This small molecule binds to this protein.
Small molecule (SMILES): CC(=O)N[C@@H](C)C(=O)N[C@@H](C)C(=O)N1CCC[C@H]1C(=O)N[C@@H](C)CO

Sequence of chain 3.C:
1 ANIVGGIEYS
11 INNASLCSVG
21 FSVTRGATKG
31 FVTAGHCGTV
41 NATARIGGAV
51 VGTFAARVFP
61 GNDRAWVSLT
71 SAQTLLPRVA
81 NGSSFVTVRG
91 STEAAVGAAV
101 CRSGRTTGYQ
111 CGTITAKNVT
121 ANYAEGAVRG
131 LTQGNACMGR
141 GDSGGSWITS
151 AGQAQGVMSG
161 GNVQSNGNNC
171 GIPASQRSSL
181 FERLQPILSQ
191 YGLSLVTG

Binding-site contacts:
Ligand atom C contacts residue TYR123 of chain 3.C at 3.4 Å (hydrophobic).
Ligand atom CB contacts residue SER159 of chain 3.C at 4.0 Å.
Ligand atom C contacts residue GLY161 of chain 3.C at 3.6 Å.
Ligand atom O contacts residue GLY141 of chain 3.C at 2.9 Å (h-bond).
Ligand atom CD contacts residue GLU125 of chain 3.C at 3.6 Å.
Ligand atom CA contacts residue TYR123 of chain 3.C at 3.6 Å (hydrophobic).
Ligand atom CG contacts residue HIS36 of chain 3.C at 3.8 Å.
Ligand atom C3 contacts residue GLY139 of chain 3.C at 3.6 Å.
Ligand atom O contacts residue ARG140 of chain 3.C at 3.9 Å.
Ligand atom CH3 contacts residue ASN162 of chain 3.C at 3.7 Å.
Ligand atom CG contacts residue TYR123 of chain 3.C at 4.0 Å (hydrophobic).
Ligand atom O contacts residue GLY160 of chain 3.C at 3.3 Å.
Ligand atom C contacts residue SER159 of chain 3.C at 3.7 Å.
Ligand atom N contacts residue SER143 of chain 3.C at 2.8 Å (h-bond).
Ligand atom CA contacts residue EDO1 of chain 3.O at 3.9 Å.
Ligand atom O contacts residue ASP142 of chain 3.C at 3.6 Å.
Ligand atom N contacts residue GLY161 of chain 3.C at 2.9 Å (h-bond).
Ligand atom CA contacts residue SER159 of chain 3.C at 3.4 Å.
Ligand atom CD contacts residue TYR123 of chain 3.C at 3.7 Å (hydrophobic).
Ligand atom CA contacts residue SER143 of chain 3.C at 2.4 Å.
Ligand atom C contacts residue EDO1 of chain 3.O at 3.9 Å.
Ligand atom O contacts residue GLY161 of chain 3.C at 3.0 Å (h-bond).
Ligand atom CA contacts residue SER159 of chain 3.C at 4.0 Å.
Ligand atom O contacts residue TYR123 of chain 3.C at 3.5 Å.
Ligand atom CG contacts residue GLU125 of chain 3.C at 3.4 Å.
Ligand atom CB contacts residue HIS36 of chain 3.C at 3.4 Å.
Ligand atom N contacts residue TYR123 of chain 3.C at 3.5 Å.
Ligand atom C contacts residue SER143 of chain 3.C at 1.4 Å.
Ligand atom C3 contacts residue SER143 of chain 3.C at 2.9 Å.
Ligand atom N contacts residue SER159 of chain 3.C at 2.9 Å (h-bond).
Ligand atom CB contacts residue EDO1 of chain 3.O at 3.6 Å.
Ligand atom O contacts residue SER143 of chain 3.C at 2.3 Å (h-bond).
Ligand atom N contacts residue TYR123 of chain 3.C at 3.6 Å.
Ligand atom CH3 contacts residue GLY161 of chain 3.C at 3.7 Å.
Ligand atom C3 contacts residue MET138 of chain 3.C at 3.9 Å (hydrophobic).
Ligand atom N contacts residue EDO1 of chain 3.O at 3.1 Å (h-bond).
Ligand atom O contacts residue EDO1 of chain 3.O at 3.8 Å.
Ligand atom CA contacts residue GLY161 of chain 3.C at 3.4 Å.
Ligand atom N contacts residue GLY160 of chain 3.C at 3.6 Å.
Ligand atom CB contacts residue TYR123 of chain 3.C at 3.9 Å (hydrophobic).